Sequence of chain 1.B:
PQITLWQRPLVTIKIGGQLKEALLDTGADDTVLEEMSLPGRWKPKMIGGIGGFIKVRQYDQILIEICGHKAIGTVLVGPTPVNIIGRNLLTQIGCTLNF

Binding-site contacts:
Ligand atom O48 contacts residue ASP25 of chain 1.A at 2.7 Å (salt-bridge).
Ligand atom N37 contacts residue GLY27 of chain 1.A at 3.2 Å (h-bond).
Ligand atom C10 contacts residue ARG8 of chain 1.B at 3.4 Å.
Ligand atom C54 contacts residue GLY27 of chain 1.B at 3.6 Å.
Ligand atom C43 contacts residue PRO81 of chain 1.B at 3.6 Å (hydrophobic).
Ligand atom C44 contacts residue ILE50 of chain 1.A at 3.5 Å (hydrophobic).
Ligand atom O2 contacts residue GLY27 of chain 1.A at 3.7 Å.
Ligand atom C44 contacts residue GLY49 of chain 1.A at 3.6 Å.
Ligand atom C14 contacts residue ARG8 of chain 1.A at 3.3 Å.
Ligand atom C2 contacts residue GLY48 of chain 1.B at 3.1 Å.
Ligand atom O2 contacts residue ASP29 of chain 1.A at 3.0 Å (salt-bridge).
Ligand atom C8 contacts residue ARG8 of chain 1.A at 3.6 Å.
Ligand atom C15 contacts residue ARG8 of chain 1.A at 3.5 Å.
Ligand atom O98 contacts residue ASP29 of chain 1.B at 2.8 Å (salt-bridge).
Ligand atom C11 contacts residue ARG8 of chain 1.B at 3.6 Å.
Ligand atom O84 contacts residue GLY49 of chain 1.B at 3.5 Å.
Ligand atom C12 contacts residue ARG8 of chain 1.A at 3.5 Å.
Ligand atom C13 contacts residue ARG8 of chain 1.A at 3.6 Å.
Ligand atom O48 contacts residue ASP25 of chain 1.B at 2.8 Å (salt-bridge).
Ligand atom C55 contacts residue VAL82 of chain 1.A at 3.6 Å (hydrophobic).
Ligand atom N21 contacts residue GLY48 of chain 1.A at 3.0 Å (h-bond).
Ligand atom O98 contacts residue GLY27 of chain 1.B at 3.5 Å (h-bond).
Ligand atom C49 contacts residue ASP25 of chain 1.A at 3.4 Å.
Ligand atom N10 contacts residue ASP29 of chain 1.B at 3.2 Å (salt-bridge).
Ligand atom N8 contacts residue ARG8 of chain 1.B at 3.3 Å (salt-bridge).
Ligand atom N10 contacts residue ARG8 of chain 1.A at 3.4 Å (salt-bridge).
Ligand atom C6 contacts residue ARG8 of chain 1.B at 3.5 Å.
Ligand atom C52 contacts residue ASP25 of chain 1.A at 3.3 Å.
Ligand atom C49 contacts residue ASP25 of chain 1.B at 3.6 Å.
Ligand atom N81 contacts residue GLY48 of chain 1.B at 3.2 Å (h-bond).
Ligand atom O2 contacts residue ALA28 of chain 1.A at 3.6 Å.
Ligand atom C3 contacts residue ASP29 of chain 1.B at 3.5 Å.
Ligand atom O47 contacts residue ASP25 of chain 1.B at 2.7 Å (salt-bridge).
Ligand atom C4 contacts residue GLY48 of chain 1.A at 2.9 Å.
Ligand atom O48 contacts residue GLY27 of chain 1.B at 3.7 Å.
Ligand atom C5 contacts residue ASP29 of chain 1.A at 3.7 Å.
Ligand atom C46 contacts residue ASP25 of chain 1.B at 3.1 Å.
Ligand atom O24 contacts residue GLY49 of chain 1.A at 3.5 Å.
Ligand atom C46 contacts residue GLY27 of chain 1.A at 3.6 Å.
Ligand atom O98 contacts residue ALA28 of chain 1.B at 3.4 Å.

This protein binds this small molecule.
Small molecule (SMILES): CC(C)[C@H](NC(=O)N(C)Cc1ccccn1)C(=O)N[C@@H](Cc1ccccc1)[C@H](O)[C@H](O)[C@H](Cc1ccccc1)NC(=O)[C@@H](NC(=O)N(C)Cc1ccccn1)C(C)C

Sequence of chain 1.A:
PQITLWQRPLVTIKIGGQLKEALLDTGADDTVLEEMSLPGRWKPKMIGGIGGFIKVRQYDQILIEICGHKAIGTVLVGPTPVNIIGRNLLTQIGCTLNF